Sequence of chain 1.C:
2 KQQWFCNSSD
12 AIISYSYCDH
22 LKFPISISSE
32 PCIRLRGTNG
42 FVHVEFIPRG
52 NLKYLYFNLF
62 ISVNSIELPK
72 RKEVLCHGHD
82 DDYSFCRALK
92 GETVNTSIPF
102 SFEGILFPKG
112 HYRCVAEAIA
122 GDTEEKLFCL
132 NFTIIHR

Binding-site contacts:
Ligand atom O7 contacts residue VAL116 of chain 1.C at 4.1 Å.
Ligand atom C1 contacts residue ASN132 of chain 1.C at 1.5 Å.
Ligand atom N2 contacts residue ASP20 of chain 1.C at 3.9 Å.
Ligand atom O3 contacts residue ASP20 of chain 1.C at 3.2 Å (salt-bridge).
Ligand atom O5 contacts residue ASN132 of chain 1.C at 2.4 Å (h-bond).
Ligand atom N2 contacts residue VAL116 of chain 1.C at 4.2 Å.
Ligand atom C2 contacts residue ASP20 of chain 1.C at 3.7 Å.
Ligand atom C3 contacts residue ASP20 of chain 1.C at 4.0 Å.
Ligand atom C7 contacts residue HIS21 of chain 1.C at 3.6 Å.
Ligand atom C8 contacts residue ASP20 of chain 1.C at 3.2 Å.
Ligand atom O7 contacts residue CYS19 of chain 1.C at 4.1 Å.
Ligand atom C1 contacts residue ARG114 of chain 1.C at 3.7 Å.
Ligand atom C7 contacts residue ASP20 of chain 1.C at 3.8 Å.
Ligand atom C4 contacts residue ASN132 of chain 1.C at 4.2 Å.
Ligand atom C8 contacts residue HIS21 of chain 1.C at 3.8 Å.
Ligand atom N2 contacts residue ASN132 of chain 1.C at 2.6 Å (h-bond).
Ligand atom O7 contacts residue ASN132 of chain 1.C at 4.3 Å.
Ligand atom C5 contacts residue ARG114 of chain 1.C at 3.5 Å.
Ligand atom C5 contacts residue ASN132 of chain 1.C at 3.7 Å.
Ligand atom C3 contacts residue ASN132 of chain 1.C at 3.8 Å.
Ligand atom O7 contacts residue HIS21 of chain 1.C at 2.8 Å (h-bond).
Ligand atom O6 contacts residue ARG114 of chain 1.C at 3.8 Å.
Ligand atom O5 contacts residue ARG114 of chain 1.C at 3.4 Å (salt-bridge).
Ligand atom C6 contacts residue ARG114 of chain 1.C at 3.4 Å.
Ligand atom C2 contacts residue ASN132 of chain 1.C at 2.4 Å.
Ligand atom C7 contacts residue ASN132 of chain 1.C at 3.9 Å.

This protein binds this small molecule.
Small molecule (SMILES): CC(=O)N[C@H]1[C@@H](O[C@H]2[C@H](O)[C@@H](NC(C)=O)CO[C@@H]2CO)O[C@H](CO)[C@@H](O)[C@@H]1O